Sequence of chain 1.A:
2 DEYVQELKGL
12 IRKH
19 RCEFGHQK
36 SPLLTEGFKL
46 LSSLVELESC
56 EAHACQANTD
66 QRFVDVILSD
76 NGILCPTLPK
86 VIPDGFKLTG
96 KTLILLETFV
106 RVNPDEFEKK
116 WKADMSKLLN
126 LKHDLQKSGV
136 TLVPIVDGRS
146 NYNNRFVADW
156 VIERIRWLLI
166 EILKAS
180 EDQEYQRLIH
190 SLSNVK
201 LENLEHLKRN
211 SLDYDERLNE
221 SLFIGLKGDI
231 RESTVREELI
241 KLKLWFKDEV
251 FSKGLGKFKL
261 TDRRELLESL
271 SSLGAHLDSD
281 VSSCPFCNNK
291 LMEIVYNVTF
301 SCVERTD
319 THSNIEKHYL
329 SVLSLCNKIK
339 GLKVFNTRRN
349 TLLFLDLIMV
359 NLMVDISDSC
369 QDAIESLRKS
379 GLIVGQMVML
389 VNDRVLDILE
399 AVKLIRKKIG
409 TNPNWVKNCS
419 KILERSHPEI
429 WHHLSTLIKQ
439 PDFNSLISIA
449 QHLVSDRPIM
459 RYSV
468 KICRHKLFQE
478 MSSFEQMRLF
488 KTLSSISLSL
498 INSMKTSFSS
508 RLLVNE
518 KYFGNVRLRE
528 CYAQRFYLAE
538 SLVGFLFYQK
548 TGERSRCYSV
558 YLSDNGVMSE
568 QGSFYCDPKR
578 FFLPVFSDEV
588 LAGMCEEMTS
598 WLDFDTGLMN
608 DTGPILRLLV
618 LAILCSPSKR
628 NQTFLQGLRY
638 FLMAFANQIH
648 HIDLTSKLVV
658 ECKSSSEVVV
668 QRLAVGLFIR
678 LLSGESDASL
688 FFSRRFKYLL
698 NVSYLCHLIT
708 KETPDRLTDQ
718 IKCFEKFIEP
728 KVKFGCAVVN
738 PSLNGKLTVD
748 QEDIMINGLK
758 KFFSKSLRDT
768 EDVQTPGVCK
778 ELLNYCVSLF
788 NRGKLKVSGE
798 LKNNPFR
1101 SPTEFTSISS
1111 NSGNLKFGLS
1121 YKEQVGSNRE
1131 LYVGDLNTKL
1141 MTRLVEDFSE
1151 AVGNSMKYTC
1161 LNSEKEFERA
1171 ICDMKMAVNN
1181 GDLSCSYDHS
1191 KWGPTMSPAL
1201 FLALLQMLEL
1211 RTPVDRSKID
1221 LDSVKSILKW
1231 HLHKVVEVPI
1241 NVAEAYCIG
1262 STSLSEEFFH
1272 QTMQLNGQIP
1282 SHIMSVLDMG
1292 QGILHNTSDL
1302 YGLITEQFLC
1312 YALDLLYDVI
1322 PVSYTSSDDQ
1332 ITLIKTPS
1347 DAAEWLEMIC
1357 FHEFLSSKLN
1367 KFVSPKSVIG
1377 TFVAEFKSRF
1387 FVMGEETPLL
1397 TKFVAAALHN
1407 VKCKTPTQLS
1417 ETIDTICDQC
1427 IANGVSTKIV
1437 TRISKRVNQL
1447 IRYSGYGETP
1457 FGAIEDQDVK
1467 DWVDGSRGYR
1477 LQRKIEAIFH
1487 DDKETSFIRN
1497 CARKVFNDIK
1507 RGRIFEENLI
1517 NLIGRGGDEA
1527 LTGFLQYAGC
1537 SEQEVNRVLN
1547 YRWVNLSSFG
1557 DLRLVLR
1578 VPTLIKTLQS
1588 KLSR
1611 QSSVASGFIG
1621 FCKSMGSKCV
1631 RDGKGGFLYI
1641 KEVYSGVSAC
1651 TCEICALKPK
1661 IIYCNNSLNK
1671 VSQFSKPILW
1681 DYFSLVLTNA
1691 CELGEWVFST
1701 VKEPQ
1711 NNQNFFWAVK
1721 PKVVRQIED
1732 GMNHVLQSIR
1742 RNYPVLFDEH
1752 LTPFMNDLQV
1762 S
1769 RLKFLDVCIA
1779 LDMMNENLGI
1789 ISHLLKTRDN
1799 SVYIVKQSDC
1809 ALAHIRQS

A protein and the small-molecule ligand that binds it are described below.
Small molecule (SMILES): Nc1ccn([C@@H]2O[C@H](CO[P](=O)(O)O[C@H]3[C@@H](O)[C@H](n4cnc5c(=O)nc(N)[nH]c54)O[C@@H]3CO[P](=O)(O)O[C@H]3[C@@H](O)[C@H](n4ccc(=O)[nH]c4=O)O[C@@H]3CO[P](=O)(O)O[C@H]3[C@@H](O)[C@H](n4cnc5c(=O)nc(N)[nH]c54)O[C@@H]3CO[P](=O)(O)O[C@H]3[C@@H](O)[C@H](n4ccc(=O)[nH]c4=O)O[C@@H]3CO[P](=O)(O)O[C@H]3[C@@H](O)[C@H](n4ccc(N)nc4=O)O[C@@H]3COP(=O)=O)[C@@H](O[P](=O)(O)OC[C@H]3O[C@@H](n4cnc5c(=O)nc(N)[nH]c54)[C@H](O)[C@@H]3O)[C@H]2O)c(=O)n1

Binding-site contacts:
Ligand atom O4 contacts residue LYS341 of chain 1.A at 2.6 Å (salt-bridge).
Ligand atom O5' contacts residue LYS336 of chain 1.A at 3.3 Å (salt-bridge).
Ligand atom O6 contacts residue SER504 of chain 1.A at 2.5 Å (h-bond).
Ligand atom N1 contacts residue GLU324 of chain 1.A at 3.0 Å (salt-bridge).
Ligand atom C6 contacts residue LYS502 of chain 1.A at 3.0 Å.
Ligand atom C8 contacts residue LYS1623 of chain 1.A at 3.5 Å.
Ligand atom C1' contacts residue TYR1449 of chain 1.A at 3.4 Å (hydrophobic).
Ligand atom C2 contacts residue TYR534 of chain 1.A at 3.4 Å (hydrophobic).
Ligand atom N2 contacts residue ASP391 of chain 1.A at 3.0 Å (salt-bridge).
Ligand atom OP1 contacts residue SER332 of chain 1.A at 3.3 Å.
Ligand atom OP1 contacts residue LYS1641 of chain 1.A at 2.9 Å (salt-bridge).
Ligand atom C2' contacts residue TYR1449 of chain 1.A at 3.3 Å (hydrophobic).
Ligand atom O2 contacts residue SER492 of chain 1.A at 3.4 Å (h-bond).
Ligand atom O6 contacts residue ARG532 of chain 1.A at 2.7 Å (salt-bridge).
Ligand atom O6 contacts residue THR503 of chain 1.A at 3.1 Å.
Ligand atom C4 contacts residue ASP391 of chain 1.A at 3.4 Å.
Ligand atom N1 contacts residue ASP391 of chain 1.A at 2.8 Å (salt-bridge).
Ligand atom N2 contacts residue GLU324 of chain 1.A at 2.8 Å (salt-bridge).
Ligand atom N4 contacts residue PHE533 of chain 1.A at 3.2 Å.
Ligand atom C5 contacts residue GLY339 of chain 1.A at 3.4 Å.
Ligand atom OP1 contacts residue LYS336 of chain 1.A at 3.2 Å.
Ligand atom N3 contacts residue ASP391 of chain 1.A at 3.0 Å (salt-bridge).
Ligand atom O4 contacts residue ASP391 of chain 1.A at 3.0 Å (salt-bridge).
Ligand atom O4' contacts residue LYS1623 of chain 1.A at 3.2 Å.
Ligand atom N4 contacts residue SER496 of chain 1.A at 2.9 Å (h-bond).
Ligand atom O6 contacts residue LYS502 of chain 1.A at 2.9 Å (salt-bridge).
Ligand atom N3 contacts residue TYR534 of chain 1.A at 3.4 Å.
Ligand atom N7 contacts residue TYR534 of chain 1.A at 3.4 Å.
Ligand atom N7 contacts residue LYS502 of chain 1.A at 2.6 Å (salt-bridge).
Ligand atom C4 contacts residue ASN335 of chain 1.A at 3.3 Å.
Ligand atom C5 contacts residue TYR534 of chain 1.A at 3.4 Å (hydrophobic).
Ligand atom N3 contacts residue LEU495 of chain 1.A at 3.4 Å.
Ligand atom O2' contacts residue TYR1449 of chain 1.A at 3.0 Å (h-bond).
Ligand atom C2 contacts residue ASP391 of chain 1.A at 3.3 Å.
Ligand atom C5' contacts residue LYS1623 of chain 1.A at 3.2 Å.
Ligand atom O2' contacts residue LYS1623 of chain 1.A at 3.2 Å.
Ligand atom OP1 contacts residue GLN1445 of chain 1.A at 3.4 Å (h-bond).
Ligand atom N9 contacts residue TYR534 of chain 1.A at 3.3 Å.
Ligand atom N3 contacts residue LYS502 of chain 1.A at 3.4 Å.
Ligand atom C4' contacts residue LYS1623 of chain 1.A at 3.3 Å.